Sequence of chain 1.B:
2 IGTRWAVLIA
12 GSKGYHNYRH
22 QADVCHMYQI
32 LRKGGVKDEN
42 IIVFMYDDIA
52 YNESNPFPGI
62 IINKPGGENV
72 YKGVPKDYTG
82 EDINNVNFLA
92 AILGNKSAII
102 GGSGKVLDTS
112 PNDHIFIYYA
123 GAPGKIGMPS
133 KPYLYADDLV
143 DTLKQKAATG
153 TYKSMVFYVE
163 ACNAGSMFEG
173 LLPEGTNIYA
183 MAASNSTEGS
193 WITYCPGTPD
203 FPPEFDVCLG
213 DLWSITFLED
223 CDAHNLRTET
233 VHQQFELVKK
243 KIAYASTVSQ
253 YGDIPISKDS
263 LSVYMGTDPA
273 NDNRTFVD

This small molecule binds to this protein.
Small molecule (SMILES): CC(=O)N[C@@H]1[C@@H](O)[C@H](O)[C@@H](CO)O[C@H]1O

Binding-site contacts:
Ligand atom C5 contacts residue ASN96 of chain 1.B at 3.7 Å.
Ligand atom C4 contacts residue ASN96 of chain 1.B at 4.2 Å.
Ligand atom C5 contacts residue ALA99 of chain 1.B at 4.2 Å (hydrophobic).
Ligand atom C1 contacts residue SER98 of chain 1.B at 3.7 Å.
Ligand atom C3 contacts residue ASN96 of chain 1.B at 3.9 Å.
Ligand atom C8 contacts residue ASN96 of chain 1.B at 4.0 Å.
Ligand atom C1 contacts residue ASN96 of chain 1.B at 1.5 Å.
Ligand atom O7 contacts residue ASN96 of chain 1.B at 3.7 Å.
Ligand atom N2 contacts residue ASN96 of chain 1.B at 3.2 Å (h-bond).
Ligand atom C2 contacts residue SER98 of chain 1.B at 4.5 Å.
Ligand atom O5 contacts residue ASN96 of chain 1.B at 2.4 Å (h-bond).
Ligand atom C1 contacts residue ALA99 of chain 1.B at 3.8 Å (hydrophobic).
Ligand atom N2 contacts residue SER98 of chain 1.B at 4.2 Å.
Ligand atom C7 contacts residue ASN96 of chain 1.B at 3.6 Å.
Ligand atom O5 contacts residue ALA99 of chain 1.B at 3.2 Å.
Ligand atom C6 contacts residue ALA99 of chain 1.B at 4.1 Å (hydrophobic).
Ligand atom C2 contacts residue ASN96 of chain 1.B at 2.5 Å.
Ligand atom O5 contacts residue SER98 of chain 1.B at 4.3 Å.